The small molecule below binds the protein below.
Small molecule (SMILES): OC[C@H]1O[C@@H](c2cc(O)c(Cl)cc2O)[C@H](O)[C@@H](O)[C@@H]1O

Sequence of chain 2.A:
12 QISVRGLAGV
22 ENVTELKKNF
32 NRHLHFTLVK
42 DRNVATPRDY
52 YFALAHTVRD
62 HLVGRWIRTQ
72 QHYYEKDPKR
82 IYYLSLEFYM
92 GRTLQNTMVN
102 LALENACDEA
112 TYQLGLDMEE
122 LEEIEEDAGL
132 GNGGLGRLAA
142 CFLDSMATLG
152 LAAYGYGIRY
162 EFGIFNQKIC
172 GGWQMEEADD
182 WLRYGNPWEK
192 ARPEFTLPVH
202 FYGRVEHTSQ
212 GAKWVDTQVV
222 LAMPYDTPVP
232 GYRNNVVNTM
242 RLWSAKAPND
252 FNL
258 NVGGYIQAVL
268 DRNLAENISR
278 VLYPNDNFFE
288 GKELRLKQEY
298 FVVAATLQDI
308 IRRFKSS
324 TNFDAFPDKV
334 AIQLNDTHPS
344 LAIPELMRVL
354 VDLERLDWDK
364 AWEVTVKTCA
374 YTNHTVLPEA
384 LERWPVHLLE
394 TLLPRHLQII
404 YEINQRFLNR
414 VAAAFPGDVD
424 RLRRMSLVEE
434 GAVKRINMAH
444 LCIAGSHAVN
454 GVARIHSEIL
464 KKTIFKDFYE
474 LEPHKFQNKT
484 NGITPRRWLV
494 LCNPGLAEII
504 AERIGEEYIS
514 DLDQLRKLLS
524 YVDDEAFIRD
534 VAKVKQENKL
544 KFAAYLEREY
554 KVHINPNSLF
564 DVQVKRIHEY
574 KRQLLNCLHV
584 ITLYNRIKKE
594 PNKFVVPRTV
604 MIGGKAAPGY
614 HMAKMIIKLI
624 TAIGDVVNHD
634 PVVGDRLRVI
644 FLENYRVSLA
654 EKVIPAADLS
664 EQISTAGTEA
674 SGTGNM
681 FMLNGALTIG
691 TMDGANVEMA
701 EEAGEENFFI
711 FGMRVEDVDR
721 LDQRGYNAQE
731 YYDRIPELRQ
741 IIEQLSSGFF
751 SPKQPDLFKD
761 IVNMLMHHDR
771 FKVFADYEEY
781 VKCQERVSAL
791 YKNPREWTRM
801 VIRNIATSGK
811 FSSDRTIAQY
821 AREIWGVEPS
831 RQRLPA

Binding-site contacts:
Ligand atom C6A contacts residue Z161 of chain 2.D at 0.2 Å.
Ligand atom O4A contacts residue ASP339 of chain 2.A at 2.6 Å (salt-bridge).
Ligand atom C1A contacts residue ASN284 of chain 2.A at 3.3 Å.
Ligand atom C3 contacts residue Z161 of chain 2.D at 0.4 Å.
Ligand atom O3 contacts residue GLU672 of chain 2.A at 2.6 Å (salt-bridge).
Ligand atom C2A contacts residue Z161 of chain 2.D at 0.1 Å.
Ligand atom C6A contacts residue ASP283 of chain 2.A at 3.4 Å.
Ligand atom C6 contacts residue ASN484 of chain 2.A at 3.3 Å.
Ligand atom O4A contacts residue Z161 of chain 2.D at 0.7 Å (h-bond).
Ligand atom O3 contacts residue GLY675 of chain 2.A at 3.2 Å (h-bond).
Ligand atom O1 contacts residue LEU136 of chain 2.A at 3.2 Å (h-bond).
Ligand atom O2 contacts residue TYR573 of chain 2.A at 3.0 Å (h-bond).
Ligand atom O6 contacts residue Z161 of chain 2.D at 0.4 Å (h-bond).
Ligand atom O4 contacts residue Z161 of chain 2.D at 0.1 Å (h-bond).
Ligand atom O2 contacts residue GLU672 of chain 2.A at 3.0 Å (salt-bridge).
Ligand atom C6 contacts residue Z161 of chain 2.D at 0.3 Å.
Ligand atom C2A contacts residue ASN284 of chain 2.A at 3.2 Å.
Ligand atom CL5 contacts residue Z161 of chain 2.D at 1.6 Å.
Ligand atom C5 contacts residue Z161 of chain 2.D at 0.1 Å.
Ligand atom C4A contacts residue Z161 of chain 2.D at 0.4 Å.
Ligand atom C1 contacts residue Z161 of chain 2.D at 0.2 Å.
Ligand atom C3 contacts residue GLU672 of chain 2.A at 3.3 Å.
Ligand atom O2 contacts residue Z161 of chain 2.D at 0.7 Å (h-bond).
Ligand atom C5A contacts residue Z161 of chain 2.D at 0.1 Å.
Ligand atom O3 contacts residue SER674 of chain 2.A at 3.2 Å (h-bond).
Ligand atom O6 contacts residue ASN484 of chain 2.A at 2.8 Å (h-bond).
Ligand atom O1 contacts residue Z161 of chain 2.D at 0.5 Å (h-bond).
Ligand atom O5 contacts residue Z161 of chain 2.D at 0.1 Å (h-bond).
Ligand atom O4 contacts residue GLY675 of chain 2.A at 2.8 Å (h-bond).
Ligand atom O6 contacts residue HIS377 of chain 2.A at 2.8 Å (h-bond).
Ligand atom O3 contacts residue Z161 of chain 2.D at 0.6 Å (h-bond).
Ligand atom C2 contacts residue Z161 of chain 2.D at 0.5 Å.
Ligand atom O1 contacts residue ASP283 of chain 2.A at 2.5 Å (salt-bridge).
Ligand atom C1A contacts residue Z161 of chain 2.D at 0.2 Å.
Ligand atom O4A contacts residue THR378 of chain 2.A at 3.4 Å.
Ligand atom C3A contacts residue HIS377 of chain 2.A at 3.3 Å.
Ligand atom O2 contacts residue ASN284 of chain 2.A at 2.7 Å (h-bond).
Ligand atom C3A contacts residue Z161 of chain 2.D at 0.3 Å.
Ligand atom C1A contacts residue ASP283 of chain 2.A at 3.4 Å.
Ligand atom C4 contacts residue Z161 of chain 2.D at 0.2 Å.